Sequence of chain 1.B:
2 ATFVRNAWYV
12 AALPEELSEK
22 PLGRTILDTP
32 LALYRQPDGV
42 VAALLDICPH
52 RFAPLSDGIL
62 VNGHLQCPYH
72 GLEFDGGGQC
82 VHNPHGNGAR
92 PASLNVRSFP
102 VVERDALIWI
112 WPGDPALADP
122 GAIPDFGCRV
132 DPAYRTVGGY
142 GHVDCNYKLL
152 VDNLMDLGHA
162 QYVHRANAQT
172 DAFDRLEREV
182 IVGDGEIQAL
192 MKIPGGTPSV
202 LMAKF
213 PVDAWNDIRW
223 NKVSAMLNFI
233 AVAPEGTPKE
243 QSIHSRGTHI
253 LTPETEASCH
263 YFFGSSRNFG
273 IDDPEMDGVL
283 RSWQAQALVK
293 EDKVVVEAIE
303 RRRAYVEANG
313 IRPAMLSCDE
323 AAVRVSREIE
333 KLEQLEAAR

Binding-site contacts:
Ligand atom C5 contacts residue PHE206 of chain 1.B at 3.8 Å (hydrophobic).
Ligand atom CL2 contacts residue TRP285 of chain 1.B at 3.7 Å.
Ligand atom O2' contacts residue ASN230 of chain 1.B at 3.1 Å (h-bond).
Ligand atom CL1 contacts residue LEU202 of chain 1.B at 4.2 Å.
Ligand atom C2 contacts residue ASN230 of chain 1.B at 4.3 Å.
Ligand atom CL2 contacts residue SER247 of chain 1.B at 4.0 Å.
Ligand atom C3 contacts residue ILE232 of chain 1.B at 3.8 Å (hydrophobic).
Ligand atom C5 contacts residue LEU202 of chain 1.B at 3.5 Å (hydrophobic).
Ligand atom C5 contacts residue TRP285 of chain 1.B at 3.9 Å (hydrophobic).
Ligand atom C1 contacts residue TRP285 of chain 1.B at 3.2 Å (hydrophobic).
Ligand atom C2 contacts residue TRP285 of chain 1.B at 3.6 Å (hydrophobic).
Ligand atom O2 contacts residue ILE232 of chain 1.B at 3.8 Å.
Ligand atom C1' contacts residue ASN230 of chain 1.B at 3.9 Å.
Ligand atom O2 contacts residue TRP285 of chain 1.B at 3.7 Å.
Ligand atom C4 contacts residue PHE206 of chain 1.B at 4.1 Å (hydrophobic).
Ligand atom C3 contacts residue TRP285 of chain 1.B at 3.7 Å (hydrophobic).
Ligand atom CL1 contacts residue TRP285 of chain 1.B at 4.0 Å.
Ligand atom CL1 contacts residue MET203 of chain 1.B at 4.5 Å.
Ligand atom CL2 contacts residue LEU282 of chain 1.B at 3.2 Å.
Ligand atom CL2 contacts residue SER267 of chain 1.B at 3.7 Å.
Ligand atom C6 contacts residue LEU282 of chain 1.B at 4.2 Å (hydrophobic).
Ligand atom O2 contacts residue ASN230 of chain 1.B at 3.6 Å (h-bond).
Ligand atom C4 contacts residue MET203 of chain 1.B at 4.1 Å (hydrophobic).
Ligand atom C1' contacts residue HIS251 of chain 1.B at 3.3 Å.
Ligand atom O1' contacts residue HIS251 of chain 1.B at 3.1 Å.
Ligand atom C6 contacts residue TRP285 of chain 1.B at 3.4 Å (hydrophobic).
Ligand atom CL1 contacts residue ILE232 of chain 1.B at 3.8 Å.
Ligand atom C1' contacts residue TRP285 of chain 1.B at 3.5 Å (hydrophobic).
Ligand atom C4 contacts residue LEU202 of chain 1.B at 2.9 Å (hydrophobic).
Ligand atom C4 contacts residue TRP285 of chain 1.B at 4.1 Å (hydrophobic).
Ligand atom C3 contacts residue LEU202 of chain 1.B at 3.8 Å (hydrophobic).
Ligand atom C1 contacts residue ILE232 of chain 1.B at 4.2 Å (hydrophobic).
Ligand atom C5 contacts residue LEU282 of chain 1.B at 4.1 Å (hydrophobic).
Ligand atom O2' contacts residue HIS251 of chain 1.B at 2.7 Å (h-bond).
Ligand atom O1' contacts residue LEU290 of chain 1.B at 3.9 Å.
Ligand atom C2 contacts residue ILE232 of chain 1.B at 3.7 Å (hydrophobic).
Ligand atom O1' contacts residue TRP285 of chain 1.B at 2.9 Å (h-bond).
Ligand atom O2' contacts residue ILE232 of chain 1.B at 4.5 Å.
Ligand atom O2' contacts residue GLY249 of chain 1.B at 3.9 Å.
Ligand atom C4 contacts residue ILE232 of chain 1.B at 3.8 Å (hydrophobic).

The protein below binds the small molecule below.
Small molecule (SMILES): O=C(O)c1c(Cl)ccc(Cl)c1O